The protein below binds the small molecule below.
Small molecule (SMILES): COC(=O)CCCCCCCCO[C@@H]1O[C@H](CO)[C@H](O)[C@H](O)[C@H]1O

Binding-site contacts:
Ligand atom CAH contacts residue LEU269 of chain 2.A at 3.5 Å (hydrophobic).
Ligand atom C6 contacts residue THR184 of chain 2.A at 3.3 Å.
Ligand atom O6 contacts residue TRP239 of chain 2.A at 3.5 Å (h-bond).
Ligand atom C2 contacts residue HIS172 of chain 2.A at 4.0 Å.
Ligand atom CAI contacts residue GLY174 of chain 2.A at 3.4 Å.
Ligand atom C5 contacts residue GLU242 of chain 2.A at 4.1 Å.
Ligand atom CAL contacts residue HIS172 of chain 2.A at 4.1 Å.
Ligand atom C4 contacts residue HIS172 of chain 2.A at 3.9 Å.
Ligand atom O5 contacts residue PHE175 of chain 2.A at 3.9 Å.
Ligand atom O1 contacts residue HIS172 of chain 2.A at 3.9 Å.
Ligand atom O4 contacts residue GLU242 of chain 2.A at 2.7 Å (salt-bridge).
Ligand atom CAL contacts residue PRO173 of chain 2.A at 4.1 Å (hydrophobic).
Ligand atom C3 contacts residue TRP239 of chain 2.A at 3.7 Å (hydrophobic).
Ligand atom O4 contacts residue HIS172 of chain 2.A at 2.8 Å (h-bond).
Ligand atom OAB contacts residue LEU263 of chain 2.A at 3.4 Å.
Ligand atom C5 contacts residue TRP239 of chain 2.A at 3.6 Å (hydrophobic).
Ligand atom C1 contacts residue HIS172 of chain 2.A at 4.0 Å.
Ligand atom O5 contacts residue HIS172 of chain 2.A at 3.4 Å (h-bond).
Ligand atom O3 contacts residue UDP1 of chain 2.K at 3.2 Å (h-bond).
Ligand atom CAA contacts residue LEU205 of chain 2.A at 3.3 Å (hydrophobic).
Ligand atom OAP contacts residue HIS172 of chain 2.A at 3.6 Å.
Ligand atom C6 contacts residue TYR203 of chain 2.A at 3.8 Å (hydrophobic).
Ligand atom C6 contacts residue TRP239 of chain 2.A at 3.5 Å (hydrophobic).
Ligand atom O6 contacts residue PHE175 of chain 2.A at 3.2 Å.
Ligand atom CAK contacts residue HIS172 of chain 2.A at 3.7 Å.
Ligand atom CAO contacts residue ASP265 of chain 2.A at 3.9 Å.
Ligand atom C6 contacts residue PHE175 of chain 2.A at 4.1 Å (hydrophobic).
Ligand atom C4 contacts residue GLU242 of chain 2.A at 3.4 Å.
Ligand atom CAA contacts residue HIS172 of chain 2.A at 3.6 Å.
Ligand atom C4 contacts residue TRP239 of chain 2.A at 3.6 Å (hydrophobic).
Ligand atom CAI contacts residue HIS172 of chain 2.A at 3.4 Å.
Ligand atom OAB contacts residue PRO173 of chain 2.A at 4.1 Å.
Ligand atom C6 contacts residue GLU242 of chain 2.A at 3.5 Å.
Ligand atom CAK contacts residue GLY174 of chain 2.A at 4.2 Å.
Ligand atom C5 contacts residue HIS172 of chain 2.A at 4.0 Å.
Ligand atom CAJ contacts residue LEU268 of chain 2.A at 3.6 Å (hydrophobic).
Ligand atom O6 contacts residue THR184 of chain 2.A at 2.7 Å (h-bond).
Ligand atom CAK contacts residue PHE175 of chain 2.A at 3.4 Å (hydrophobic).
Ligand atom CAJ contacts residue LEU269 of chain 2.A at 3.9 Å (hydrophobic).
Ligand atom CAG contacts residue GLY174 of chain 2.A at 4.1 Å.

Sequence of chain 2.A:
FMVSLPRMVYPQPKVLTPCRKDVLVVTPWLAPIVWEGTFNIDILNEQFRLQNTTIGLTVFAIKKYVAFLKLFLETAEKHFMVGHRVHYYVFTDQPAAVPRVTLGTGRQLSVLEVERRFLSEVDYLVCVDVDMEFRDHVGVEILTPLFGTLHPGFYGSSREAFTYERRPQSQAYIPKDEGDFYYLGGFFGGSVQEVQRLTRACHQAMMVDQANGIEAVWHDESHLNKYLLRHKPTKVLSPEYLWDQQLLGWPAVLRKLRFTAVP